Sequence of chain 1.B:
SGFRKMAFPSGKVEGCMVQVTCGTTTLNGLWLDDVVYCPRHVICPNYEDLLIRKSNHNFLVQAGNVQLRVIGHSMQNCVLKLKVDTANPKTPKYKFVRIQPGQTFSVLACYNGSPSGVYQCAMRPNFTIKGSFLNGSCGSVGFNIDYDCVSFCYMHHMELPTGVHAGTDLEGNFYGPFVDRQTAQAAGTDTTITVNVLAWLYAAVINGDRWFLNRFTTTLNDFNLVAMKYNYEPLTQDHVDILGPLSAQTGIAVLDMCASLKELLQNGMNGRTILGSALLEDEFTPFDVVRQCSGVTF

This small molecule binds to this protein.
Small molecule (SMILES): N[C@@H](C(=O)Nc1cncc2ccccc12)c1ccc(Cl)c(Cl)c1

Sequence of chain 1.A:
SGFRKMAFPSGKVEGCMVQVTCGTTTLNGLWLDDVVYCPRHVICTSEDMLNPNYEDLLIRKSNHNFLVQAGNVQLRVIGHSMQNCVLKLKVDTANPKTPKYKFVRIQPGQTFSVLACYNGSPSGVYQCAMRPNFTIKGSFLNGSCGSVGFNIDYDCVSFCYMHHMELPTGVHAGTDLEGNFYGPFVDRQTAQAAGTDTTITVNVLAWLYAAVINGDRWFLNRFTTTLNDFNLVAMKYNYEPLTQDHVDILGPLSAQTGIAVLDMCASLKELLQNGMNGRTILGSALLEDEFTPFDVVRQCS

Binding-site contacts:
Ligand atom C5 contacts residue PHE140 of chain 1.A at 4.0 Å (hydrophobic).
Ligand atom C6 contacts residue PHE140 of chain 1.A at 3.8 Å (hydrophobic).
Ligand atom C16 contacts residue MET165 of chain 1.A at 3.7 Å (hydrophobic).
Ligand atom C8 contacts residue ASN142 of chain 1.A at 3.9 Å.
Ligand atom C5 contacts residue GLU166 of chain 1.A at 3.6 Å.
Ligand atom N2 contacts residue GLU166 of chain 1.A at 4.0 Å.
Ligand atom CL contacts residue DMS1 of chain 1.E at 3.8 Å.
Ligand atom CL contacts residue ARG188 of chain 1.A at 2.8 Å.
Ligand atom C16 contacts residue HIS164 of chain 1.A at 3.5 Å.
Ligand atom C16 contacts residue HIS41 of chain 1.A at 3.7 Å.
Ligand atom N2 contacts residue LEU141 of chain 1.A at 3.8 Å.
Ligand atom C4 contacts residue HIS172 of chain 1.A at 3.9 Å.
Ligand atom C3 contacts residue HIS163 of chain 1.A at 2.9 Å.
Ligand atom C13 contacts residue GLN189 of chain 1.A at 3.3 Å.
Ligand atom CL contacts residue MET165 of chain 1.A at 3.9 Å.
Ligand atom N2 contacts residue HIS172 of chain 1.A at 3.9 Å.
Ligand atom CL1 contacts residue MET165 of chain 1.A at 3.9 Å.
Ligand atom O contacts residue GLU166 of chain 1.A at 3.6 Å (salt-bridge).
Ligand atom C6 contacts residue GLU166 of chain 1.A at 3.5 Å.
Ligand atom N contacts residue ASN142 of chain 1.A at 3.9 Å.
Ligand atom CL contacts residue GLN189 of chain 1.A at 3.5 Å.
Ligand atom N2 contacts residue HIS163 of chain 1.A at 2.7 Å (h-bond).
Ligand atom CL1 contacts residue HIS41 of chain 1.A at 3.1 Å.
Ligand atom N2 contacts residue PHE140 of chain 1.A at 3.4 Å.
Ligand atom C4 contacts residue SER144 of chain 1.A at 3.9 Å.
Ligand atom C6 contacts residue LEU141 of chain 1.A at 4.0 Å (hydrophobic).
Ligand atom N1 contacts residue CYS145 of chain 1.A at 3.4 Å (h-bond).
Ligand atom C12 contacts residue GLN189 of chain 1.A at 3.9 Å.
Ligand atom C15 contacts residue MET165 of chain 1.A at 3.6 Å (hydrophobic).
Ligand atom N2 contacts residue SER144 of chain 1.A at 3.2 Å (h-bond).
Ligand atom CL1 contacts residue ASP187 of chain 1.A at 3.6 Å.
Ligand atom C4 contacts residue PHE140 of chain 1.A at 3.4 Å (hydrophobic).
Ligand atom C4 contacts residue LEU141 of chain 1.A at 3.7 Å (hydrophobic).
Ligand atom C4 contacts residue GLU166 of chain 1.A at 3.3 Å.
Ligand atom C4 contacts residue HIS163 of chain 1.A at 4.0 Å.
Ligand atom C6 contacts residue ASN142 of chain 1.A at 4.0 Å.
Ligand atom C5 contacts residue LEU141 of chain 1.A at 3.8 Å (hydrophobic).
Ligand atom CL contacts residue ASP187 of chain 1.A at 3.8 Å.
Ligand atom C9 contacts residue ASN142 of chain 1.A at 3.5 Å.
Ligand atom C3 contacts residue SER144 of chain 1.A at 3.4 Å.